A small-molecule ligand and the protein it binds are described below.
Small molecule (SMILES): CC(=O)N[C@H]1[C@H](O[C@H]2[C@H](O)[C@@H](NC(C)=O)CO[C@@H]2CO)O[C@H](CO)[C@@H](O)[C@@H]1O

Binding-site contacts:
Ligand atom C3 contacts residue ASN307 of chain 1.A at 3.8 Å.
Ligand atom C2 contacts residue GLN280 of chain 1.A at 3.8 Å.
Ligand atom C7 contacts residue GLN280 of chain 1.A at 4.4 Å.
Ligand atom C7 contacts residue ASN307 of chain 1.A at 3.7 Å.
Ligand atom O7 contacts residue SER276 of chain 1.A at 2.9 Å (h-bond).
Ligand atom C8 contacts residue SER276 of chain 1.A at 3.5 Å.
Ligand atom O7 contacts residue ASN307 of chain 1.A at 3.8 Å.
Ligand atom C1 contacts residue GLN306 of chain 1.A at 4.0 Å.
Ligand atom C7 contacts residue GLN306 of chain 1.A at 4.5 Å.
Ligand atom C3 contacts residue GLN306 of chain 1.A at 4.4 Å.
Ligand atom C1 contacts residue ASN307 of chain 1.A at 1.4 Å.
Ligand atom O5 contacts residue ASN307 of chain 1.A at 2.3 Å (h-bond).
Ligand atom C8 contacts residue ASN303 of chain 1.A at 3.3 Å.
Ligand atom O7 contacts residue GLN280 of chain 1.A at 3.7 Å.
Ligand atom C4 contacts residue ASN307 of chain 1.A at 4.2 Å.
Ligand atom C8 contacts residue GLN306 of chain 1.A at 3.8 Å.
Ligand atom C4 contacts residue GLN280 of chain 1.A at 4.0 Å.
Ligand atom C1 contacts residue GLN280 of chain 1.A at 3.6 Å.
Ligand atom C7 contacts residue ASN303 of chain 1.A at 4.5 Å.
Ligand atom C6 contacts residue GLN280 of chain 1.A at 3.8 Å.
Ligand atom C2 contacts residue GLN306 of chain 1.A at 4.2 Å.
Ligand atom C5 contacts residue GLN280 of chain 1.A at 3.7 Å.
Ligand atom C7 contacts residue SER276 of chain 1.A at 3.6 Å.
Ligand atom O6 contacts residue GLN280 of chain 1.A at 2.8 Å (h-bond).
Ligand atom C2 contacts residue ASN307 of chain 1.A at 2.5 Å.
Ligand atom N2 contacts residue ASN307 of chain 1.A at 3.0 Å (h-bond).
Ligand atom C5 contacts residue ASN307 of chain 1.A at 3.6 Å.
Ligand atom N2 contacts residue GLN306 of chain 1.A at 3.5 Å (h-bond).
Ligand atom O5 contacts residue GLN280 of chain 1.A at 2.9 Å (h-bond).

Sequence of chain 1.A:
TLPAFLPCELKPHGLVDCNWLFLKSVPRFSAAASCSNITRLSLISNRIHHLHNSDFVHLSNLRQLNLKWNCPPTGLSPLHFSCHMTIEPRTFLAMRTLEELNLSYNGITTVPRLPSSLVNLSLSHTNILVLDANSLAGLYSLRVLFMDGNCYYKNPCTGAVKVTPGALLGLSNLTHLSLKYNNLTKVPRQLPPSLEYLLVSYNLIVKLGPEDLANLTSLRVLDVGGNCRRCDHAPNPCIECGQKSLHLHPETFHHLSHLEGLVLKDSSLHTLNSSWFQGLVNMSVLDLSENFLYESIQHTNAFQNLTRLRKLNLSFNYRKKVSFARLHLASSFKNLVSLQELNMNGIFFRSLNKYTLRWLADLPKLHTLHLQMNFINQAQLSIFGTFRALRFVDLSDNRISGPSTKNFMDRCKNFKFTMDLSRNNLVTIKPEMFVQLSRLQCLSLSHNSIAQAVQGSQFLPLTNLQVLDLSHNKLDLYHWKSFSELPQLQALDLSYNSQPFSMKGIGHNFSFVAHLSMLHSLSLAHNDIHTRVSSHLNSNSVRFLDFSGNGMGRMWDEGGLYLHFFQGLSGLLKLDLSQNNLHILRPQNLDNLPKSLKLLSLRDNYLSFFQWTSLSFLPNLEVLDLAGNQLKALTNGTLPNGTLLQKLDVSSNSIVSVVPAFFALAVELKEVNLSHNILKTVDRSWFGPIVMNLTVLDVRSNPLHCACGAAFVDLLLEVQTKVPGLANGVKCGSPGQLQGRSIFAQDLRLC